Binding-site contacts:
Ligand atom C6 contacts residue ASP108 of chain 1.A at 3.6 Å.
Ligand atom C2 contacts residue SER127 of chain 1.A at 4.1 Å.
Ligand atom C6 contacts residue GLN126 of chain 1.A at 3.8 Å.
Ligand atom C4 contacts residue GLN126 of chain 1.A at 3.8 Å.
Ligand atom O4 contacts residue CA1 of chain 1.B at 2.5 Å.
Ligand atom O5 contacts residue SER127 of chain 1.A at 4.0 Å.
Ligand atom C4 contacts residue GLN153 of chain 1.A at 4.0 Å.
Ligand atom C3 contacts residue GLN153 of chain 1.A at 4.3 Å.
Ligand atom O4 contacts residue ASP107 of chain 1.A at 3.3 Å (salt-bridge).
Ligand atom C3 contacts residue GLY154 of chain 1.A at 3.4 Å.
Ligand atom C6 contacts residue ASN125 of chain 1.A at 4.1 Å.
Ligand atom O4 contacts residue ASP108 of chain 1.A at 2.6 Å (salt-bridge).
Ligand atom O4 contacts residue GLN153 of chain 1.A at 3.2 Å (h-bond).
Ligand atom C4 contacts residue CA1 of chain 1.B at 3.4 Å.
Ligand atom C3 contacts residue ASP156 of chain 1.A at 3.9 Å.
Ligand atom C3 contacts residue GLY155 of chain 1.A at 4.4 Å.
Ligand atom O3 contacts residue CA1 of chain 1.B at 2.5 Å.
Ligand atom O4 contacts residue GLN126 of chain 1.A at 4.1 Å.
Ligand atom C2 contacts residue ASP107 of chain 1.A at 3.8 Å.
Ligand atom O4 contacts residue ASP152 of chain 1.A at 4.4 Å.
Ligand atom C4 contacts residue GLY154 of chain 1.A at 3.9 Å.
Ligand atom O3 contacts residue GLY154 of chain 1.A at 3.1 Å (h-bond).
Ligand atom O3 contacts residue ASP156 of chain 1.A at 2.9 Å (salt-bridge).
Ligand atom C3 contacts residue CA1 of chain 1.B at 3.3 Å.
Ligand atom C4 contacts residue SER127 of chain 1.A at 4.1 Å.
Ligand atom C4 contacts residue ASP108 of chain 1.A at 3.4 Å.
Ligand atom C4 contacts residue ASP107 of chain 1.A at 3.6 Å.
Ligand atom C2 contacts residue ASP156 of chain 1.A at 4.4 Å.
Ligand atom C6 contacts residue SER127 of chain 1.A at 3.9 Å.
Ligand atom O4 contacts residue GLY154 of chain 1.A at 3.1 Å (h-bond).
Ligand atom C5 contacts residue GLN126 of chain 1.A at 4.4 Å.
Ligand atom O2 contacts residue ASP107 of chain 1.A at 4.4 Å.
Ligand atom O3 contacts residue ASP107 of chain 1.A at 2.6 Å (salt-bridge).
Ligand atom C1 contacts residue SER127 of chain 1.A at 4.3 Å.
Ligand atom C5 contacts residue GLN153 of chain 1.A at 3.9 Å.
Ligand atom C5 contacts residue SER127 of chain 1.A at 4.3 Å.
Ligand atom O3 contacts residue GLY155 of chain 1.A at 3.7 Å.
Ligand atom C5 contacts residue ASP108 of chain 1.A at 4.1 Å.
Ligand atom C3 contacts residue ASP107 of chain 1.A at 3.5 Å.
Ligand atom O2 contacts residue ASP156 of chain 1.A at 3.8 Å.

This small molecule binds to this protein.
Small molecule (SMILES): CO[C@H]1O[C@H](CO)[C@@H](O)[C@H](O)[C@H]1O

Sequence of chain 1.A:
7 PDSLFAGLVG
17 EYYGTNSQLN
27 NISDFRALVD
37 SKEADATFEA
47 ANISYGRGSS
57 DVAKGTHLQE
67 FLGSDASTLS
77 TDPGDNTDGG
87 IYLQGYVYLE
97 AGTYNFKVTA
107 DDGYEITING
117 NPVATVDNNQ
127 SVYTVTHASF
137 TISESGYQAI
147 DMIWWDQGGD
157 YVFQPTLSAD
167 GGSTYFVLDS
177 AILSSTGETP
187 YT